Sequence of chain 1.G:
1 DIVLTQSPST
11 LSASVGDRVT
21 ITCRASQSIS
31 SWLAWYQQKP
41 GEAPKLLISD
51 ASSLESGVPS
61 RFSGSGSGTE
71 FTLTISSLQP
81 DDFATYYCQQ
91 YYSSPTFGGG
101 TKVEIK

The small molecule below binds the protein below.
Small molecule (SMILES): CC(=O)N[C@H]1[C@H](O[C@H]2[C@H](O)[C@@H](NC(C)=O)CO[C@@H]2CO)O[C@H](CO)[C@@H](O[C@@H]2O[C@H](CO[C@H]3O[C@H](CO)[C@@H](O)[C@H](O)[C@@H]3O)[C@@H](O)[C@H](O[C@H]3O[C@H](CO)[C@@H](O)[C@H](O)[C@@H]3O)[C@@H]2O)[C@@H]1O

Sequence of chain 1.H:
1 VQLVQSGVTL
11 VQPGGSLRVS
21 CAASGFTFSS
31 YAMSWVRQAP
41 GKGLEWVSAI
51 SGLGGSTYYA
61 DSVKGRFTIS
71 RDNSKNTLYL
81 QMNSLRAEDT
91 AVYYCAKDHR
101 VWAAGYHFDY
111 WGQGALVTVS

Sequence of chain 1.E:
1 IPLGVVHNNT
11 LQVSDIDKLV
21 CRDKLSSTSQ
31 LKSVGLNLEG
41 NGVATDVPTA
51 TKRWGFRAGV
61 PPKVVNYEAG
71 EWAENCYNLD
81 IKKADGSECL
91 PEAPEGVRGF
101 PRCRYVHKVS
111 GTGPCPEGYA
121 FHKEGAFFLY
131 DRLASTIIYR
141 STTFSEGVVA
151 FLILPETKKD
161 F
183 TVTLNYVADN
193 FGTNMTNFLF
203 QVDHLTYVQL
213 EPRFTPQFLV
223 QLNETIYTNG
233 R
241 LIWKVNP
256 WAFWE

Sequence of chain 1.F:
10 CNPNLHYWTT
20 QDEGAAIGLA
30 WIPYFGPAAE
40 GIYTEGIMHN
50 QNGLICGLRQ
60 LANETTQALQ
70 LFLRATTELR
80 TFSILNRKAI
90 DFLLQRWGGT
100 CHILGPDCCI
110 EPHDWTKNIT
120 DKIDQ

Binding-site contacts:
Ligand atom C3 contacts residue ARG100 of chain 1.H at 3.9 Å.
Ligand atom O7 contacts residue LEU38 of chain 1.E at 3.9 Å.
Ligand atom C3 contacts residue ASP50 of chain 1.G at 4.0 Å.
Ligand atom N2 contacts residue GLU124 of chain 1.E at 3.7 Å.
Ligand atom O3 contacts residue GLU124 of chain 1.E at 3.5 Å.
Ligand atom C2 contacts residue ARG100 of chain 1.H at 3.6 Å.
Ligand atom O4 contacts residue ARG100 of chain 1.H at 4.0 Å.
Ligand atom C7 contacts residue ASN62 of chain 1.F at 4.0 Å.
Ligand atom C8 contacts residue ARG100 of chain 1.H at 3.4 Å.
Ligand atom C4 contacts residue ASN62 of chain 1.F at 4.3 Å.
Ligand atom C8 contacts residue GLU124 of chain 1.E at 4.3 Å.
Ligand atom O6 contacts residue VAL101 of chain 1.H at 2.7 Å (h-bond).
Ligand atom C8 contacts residue ASN62 of chain 1.F at 4.2 Å.
Ligand atom C7 contacts residue GLU124 of chain 1.E at 3.4 Å.
Ligand atom O5 contacts residue VAL101 of chain 1.H at 3.9 Å.
Ligand atom O7 contacts residue ARG100 of chain 1.H at 3.6 Å.
Ligand atom O3 contacts residue ASP50 of chain 1.G at 2.9 Å (salt-bridge).
Ligand atom C3 contacts residue ASN62 of chain 1.F at 3.8 Å.
Ligand atom O4 contacts residue GLU124 of chain 1.E at 3.7 Å.
Ligand atom C2 contacts residue ASN62 of chain 1.F at 2.5 Å.
Ligand atom O6 contacts residue ARG100 of chain 1.H at 3.2 Å.
Ligand atom C6 contacts residue ARG100 of chain 1.H at 3.9 Å.
Ligand atom C5 contacts residue ASN62 of chain 1.F at 3.6 Å.
Ligand atom C2 contacts residue ASP50 of chain 1.G at 4.3 Å.
Ligand atom O2 contacts residue ASP50 of chain 1.G at 4.2 Å.
Ligand atom C7 contacts residue LEU38 of chain 1.E at 4.2 Å (hydrophobic).
Ligand atom N2 contacts residue ARG100 of chain 1.H at 3.0 Å (salt-bridge).
Ligand atom C3 contacts residue GLU124 of chain 1.E at 3.9 Å.
Ligand atom N2 contacts residue ASN62 of chain 1.F at 2.9 Å (h-bond).
Ligand atom C8 contacts residue ALA126 of chain 1.E at 4.1 Å (hydrophobic).
Ligand atom C8 contacts residue LEU38 of chain 1.E at 4.0 Å (hydrophobic).
Ligand atom C7 contacts residue ARG100 of chain 1.H at 3.1 Å.
Ligand atom C2 contacts residue GLU124 of chain 1.E at 3.6 Å.
Ligand atom O5 contacts residue ASN62 of chain 1.F at 2.4 Å (h-bond).
Ligand atom C1 contacts residue ASN62 of chain 1.F at 1.4 Å.
Ligand atom O6 contacts residue ALA104 of chain 1.H at 4.0 Å.
Ligand atom C1 contacts residue ARG100 of chain 1.H at 3.5 Å.
Ligand atom C6 contacts residue VAL101 of chain 1.H at 3.7 Å (hydrophobic).
Ligand atom C8 contacts residue VAL148 of chain 1.E at 4.0 Å (hydrophobic).
Ligand atom O7 contacts residue GLU124 of chain 1.E at 3.2 Å.